Binding-site contacts:
Ligand atom N2 contacts residue ASN278 of chain 1.C at 2.9 Å (h-bond).
Ligand atom C1 contacts residue VAL290 of chain 1.C at 3.2 Å (hydrophobic).
Ligand atom C6 contacts residue ASN291 of chain 1.C at 3.8 Å.
Ligand atom C7 contacts residue ASN278 of chain 1.C at 3.9 Å.
Ligand atom C5 contacts residue ASN291 of chain 1.C at 3.5 Å.
Ligand atom N2 contacts residue VAL290 of chain 1.C at 3.0 Å (h-bond).
Ligand atom O5 contacts residue ASN291 of chain 1.C at 3.6 Å (h-bond).
Ligand atom C8 contacts residue SER39 of chain 1.C at 3.8 Å.
Ligand atom O5 contacts residue ASN278 of chain 1.C at 2.5 Å (h-bond).
Ligand atom O7 contacts residue GLU69 of chain 1.E at 4.4 Å.
Ligand atom C4 contacts residue ASN278 of chain 1.C at 4.3 Å.
Ligand atom C2 contacts residue VAL290 of chain 1.C at 3.5 Å (hydrophobic).
Ligand atom C3 contacts residue ASN278 of chain 1.C at 3.8 Å.
Ligand atom C8 contacts residue VAL290 of chain 1.C at 3.8 Å (hydrophobic).
Ligand atom C8 contacts residue SER38 of chain 1.C at 3.5 Å.
Ligand atom C1 contacts residue ASN278 of chain 1.C at 1.4 Å.
Ligand atom C3 contacts residue VAL290 of chain 1.C at 3.8 Å (hydrophobic).
Ligand atom C7 contacts residue VAL290 of chain 1.C at 4.2 Å (hydrophobic).
Ligand atom O5 contacts residue VAL290 of chain 1.C at 4.3 Å.
Ligand atom C2 contacts residue ASN278 of chain 1.C at 2.5 Å.
Ligand atom C5 contacts residue ASN278 of chain 1.C at 3.7 Å.
Ligand atom C1 contacts residue ASN291 of chain 1.C at 4.0 Å.

A small-molecule ligand and the protein it binds are described below.
Small molecule (SMILES): CC(=O)N[C@H]1[C@H](O[C@H]2[C@H](O)[C@@H](NC(C)=O)CO[C@@H]2CO)O[C@H](CO)[C@@H](O)[C@@H]1O

Sequence of chain 1.C:
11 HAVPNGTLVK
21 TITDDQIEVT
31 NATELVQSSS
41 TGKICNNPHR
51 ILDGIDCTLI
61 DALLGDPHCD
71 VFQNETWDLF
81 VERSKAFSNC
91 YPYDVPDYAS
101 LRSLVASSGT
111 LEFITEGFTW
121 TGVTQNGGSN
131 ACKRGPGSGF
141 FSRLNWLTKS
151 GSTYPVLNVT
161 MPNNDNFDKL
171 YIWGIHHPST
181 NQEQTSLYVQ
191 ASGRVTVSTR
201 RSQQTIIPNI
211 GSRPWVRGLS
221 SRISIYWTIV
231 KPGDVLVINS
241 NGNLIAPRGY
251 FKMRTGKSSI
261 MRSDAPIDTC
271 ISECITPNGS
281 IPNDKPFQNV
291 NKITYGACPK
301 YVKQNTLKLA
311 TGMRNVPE

Sequence of chain 1.E:
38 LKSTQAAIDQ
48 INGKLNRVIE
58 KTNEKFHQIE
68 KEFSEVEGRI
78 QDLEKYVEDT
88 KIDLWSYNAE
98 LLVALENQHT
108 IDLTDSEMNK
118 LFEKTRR